Sequence of chain 3.B:
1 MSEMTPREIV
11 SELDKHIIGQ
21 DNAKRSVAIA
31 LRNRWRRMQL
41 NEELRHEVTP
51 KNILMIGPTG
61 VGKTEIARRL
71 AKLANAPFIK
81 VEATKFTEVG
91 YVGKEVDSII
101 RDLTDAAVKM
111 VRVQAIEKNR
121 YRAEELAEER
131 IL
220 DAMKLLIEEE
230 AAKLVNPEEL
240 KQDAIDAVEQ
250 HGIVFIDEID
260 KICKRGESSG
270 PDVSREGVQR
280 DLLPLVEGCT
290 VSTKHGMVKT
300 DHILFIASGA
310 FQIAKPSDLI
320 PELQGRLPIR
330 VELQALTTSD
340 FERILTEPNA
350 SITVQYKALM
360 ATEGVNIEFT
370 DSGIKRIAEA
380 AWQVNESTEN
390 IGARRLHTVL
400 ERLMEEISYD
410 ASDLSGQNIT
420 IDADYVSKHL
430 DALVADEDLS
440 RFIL

A small-molecule ligand and the protein it binds are described below.
Small molecule (SMILES): Nc1ncnc2c1ncn2[C@H]1C[C@H](O)[C@@H](CO[P](=O)(O)OP(=O)(O)O)O1

Binding-site contacts:
Ligand atom O2B contacts residue GLY60 of chain 3.B at 2.6 Å (h-bond).
Ligand atom PB contacts residue ARG393 of chain 3.B at 3.7 Å.
Ligand atom O3A contacts residue ARG393 of chain 3.B at 3.0 Å (salt-bridge).
Ligand atom N7 contacts residue VAL61 of chain 3.B at 2.7 Å (h-bond).
Ligand atom C2 contacts residue HIS16 of chain 3.B at 3.8 Å.
Ligand atom C5' contacts residue ARG393 of chain 3.B at 3.7 Å.
Ligand atom C2 contacts residue ILE17 of chain 3.B at 3.8 Å (hydrophobic).
Ligand atom C2 contacts residue ILE343 of chain 3.B at 3.6 Å (hydrophobic).
Ligand atom O1A contacts residue GLY62 of chain 3.B at 3.5 Å.
Ligand atom O1B contacts residue GLY62 of chain 3.B at 3.3 Å.
Ligand atom O2B contacts residue THR59 of chain 3.B at 3.6 Å.
Ligand atom O1B contacts residue THR64 of chain 3.B at 2.7 Å (h-bond).
Ligand atom PB contacts residue THR64 of chain 3.B at 3.4 Å.
Ligand atom C2' contacts residue GLU65 of chain 3.B at 3.7 Å.
Ligand atom O3B contacts residue THR64 of chain 3.B at 2.8 Å (h-bond).
Ligand atom C6 contacts residue ILE17 of chain 3.B at 3.4 Å (hydrophobic).
Ligand atom C8 contacts residue VAL61 of chain 3.B at 3.6 Å (hydrophobic).
Ligand atom C6 contacts residue ILE18 of chain 3.B at 3.6 Å (hydrophobic).
Ligand atom N7 contacts residue GLY62 of chain 3.B at 3.3 Å (h-bond).
Ligand atom N1 contacts residue ILE343 of chain 3.B at 3.6 Å.
Ligand atom N6 contacts residue ILE17 of chain 3.B at 3.4 Å.
Ligand atom O2B contacts residue LYS63 of chain 3.B at 3.0 Å (salt-bridge).
Ligand atom N1 contacts residue ILE18 of chain 3.B at 2.7 Å (h-bond).
Ligand atom N3 contacts residue ILE343 of chain 3.B at 3.6 Å.
Ligand atom N7 contacts residue LEU335 of chain 3.B at 3.8 Å.
Ligand atom N6 contacts residue ILE18 of chain 3.B at 2.6 Å (h-bond).
Ligand atom O1A contacts residue THR64 of chain 3.B at 3.6 Å.
Ligand atom C5 contacts residue VAL61 of chain 3.B at 3.3 Å (hydrophobic).
Ligand atom N1 contacts residue ILE17 of chain 3.B at 3.4 Å.
Ligand atom C6 contacts residue VAL61 of chain 3.B at 3.5 Å (hydrophobic).
Ligand atom C5 contacts residue ILE343 of chain 3.B at 3.8 Å (hydrophobic).
Ligand atom O2B contacts residue VAL61 of chain 3.B at 3.0 Å (h-bond).
Ligand atom O2B contacts residue ARG393 of chain 3.B at 3.8 Å.
Ligand atom C2 contacts residue ILE18 of chain 3.B at 3.5 Å (hydrophobic).
Ligand atom O3B contacts residue ARG393 of chain 3.B at 3.6 Å (salt-bridge).
Ligand atom C6 contacts residue ILE343 of chain 3.B at 3.6 Å (hydrophobic).
Ligand atom O1A contacts residue GLU65 of chain 3.B at 2.9 Å (salt-bridge).
Ligand atom O1B contacts residue LYS63 of chain 3.B at 3.0 Å (salt-bridge).
Ligand atom N6 contacts residue VAL61 of chain 3.B at 2.9 Å (h-bond).
Ligand atom C8 contacts residue ALA392 of chain 3.B at 3.8 Å (hydrophobic).